The small molecule below binds the protein below.
Small molecule (SMILES): Nc1ncnc2c1ncn2[C@H]1C[C@H](O)[C@@H](COP(=O)(O)O)O1

Binding-site contacts:
Ligand atom N1 contacts residue VAL418 of chain 1.C at 3.8 Å.
Ligand atom N1 contacts residue GLY639 of chain 1.C at 3.1 Å (h-bond).
Ligand atom O4' contacts residue HIS630 of chain 1.C at 4.2 Å.
Ligand atom N6 contacts residue PRO631 of chain 1.C at 3.8 Å.
Ligand atom C6 contacts residue GLY639 of chain 1.C at 3.8 Å.
Ligand atom N1 contacts residue PRO419 of chain 1.C at 4.2 Å.
Ligand atom C6 contacts residue VAL418 of chain 1.C at 4.0 Å (hydrophobic).
Ligand atom C4 contacts residue PRO419 of chain 1.C at 4.0 Å (hydrophobic).
Ligand atom N6 contacts residue PHE638 of chain 1.C at 3.8 Å.
Ligand atom C8 contacts residue HIS630 of chain 1.C at 3.1 Å.
Ligand atom C2 contacts residue GLY639 of chain 1.C at 3.9 Å.
Ligand atom N9 contacts residue PRO419 of chain 1.C at 4.2 Å.
Ligand atom C5 contacts residue PRO419 of chain 1.C at 4.2 Å (hydrophobic).
Ligand atom O2P contacts residue PHE629 of chain 1.C at 3.4 Å (h-bond).
Ligand atom C6 contacts residue PRO419 of chain 1.C at 4.3 Å (hydrophobic).
Ligand atom N6 contacts residue GLY637 of chain 1.C at 4.0 Å.
Ligand atom N7 contacts residue ASP609 of chain 1.C at 4.1 Å.
Ligand atom C6 contacts residue PRO631 of chain 1.C at 3.6 Å (hydrophobic).
Ligand atom N9 contacts residue HIS630 of chain 1.C at 3.8 Å.
Ligand atom C2 contacts residue PRO419 of chain 1.C at 4.2 Å (hydrophobic).
Ligand atom O2P contacts residue HIS628 of chain 1.C at 3.8 Å.
Ligand atom N7 contacts residue HIS630 of chain 1.C at 3.6 Å.
Ligand atom O2P contacts residue PRO631 of chain 1.C at 3.8 Å.
Ligand atom N6 contacts residue GLY639 of chain 1.C at 2.9 Å (h-bond).
Ligand atom N7 contacts residue SER632 of chain 1.C at 3.8 Å.
Ligand atom C5 contacts residue PRO631 of chain 1.C at 4.1 Å (hydrophobic).
Ligand atom O4' contacts residue PRO631 of chain 1.C at 4.1 Å.
Ligand atom C2' contacts residue PRO419 of chain 1.C at 4.0 Å (hydrophobic).
Ligand atom O5' contacts residue PRO631 of chain 1.C at 4.0 Å.
Ligand atom C5 contacts residue SER632 of chain 1.C at 4.4 Å.
Ligand atom C8 contacts residue ASP609 of chain 1.C at 4.4 Å.
Ligand atom N6 contacts residue VAL418 of chain 1.C at 3.8 Å.
Ligand atom N1 contacts residue PRO631 of chain 1.C at 3.8 Å.
Ligand atom C1' contacts residue HIS630 of chain 1.C at 3.8 Å.
Ligand atom P contacts residue PHE629 of chain 1.C at 4.4 Å.
Ligand atom N3 contacts residue PRO419 of chain 1.C at 4.2 Å.
Ligand atom N6 contacts residue PRO633 of chain 1.C at 4.2 Å.
Ligand atom O5' contacts residue PHE629 of chain 1.C at 3.9 Å.
Ligand atom N6 contacts residue SER632 of chain 1.C at 4.0 Å.
Ligand atom C2 contacts residue PRO631 of chain 1.C at 4.3 Å (hydrophobic).

Sequence of chain 1.C:
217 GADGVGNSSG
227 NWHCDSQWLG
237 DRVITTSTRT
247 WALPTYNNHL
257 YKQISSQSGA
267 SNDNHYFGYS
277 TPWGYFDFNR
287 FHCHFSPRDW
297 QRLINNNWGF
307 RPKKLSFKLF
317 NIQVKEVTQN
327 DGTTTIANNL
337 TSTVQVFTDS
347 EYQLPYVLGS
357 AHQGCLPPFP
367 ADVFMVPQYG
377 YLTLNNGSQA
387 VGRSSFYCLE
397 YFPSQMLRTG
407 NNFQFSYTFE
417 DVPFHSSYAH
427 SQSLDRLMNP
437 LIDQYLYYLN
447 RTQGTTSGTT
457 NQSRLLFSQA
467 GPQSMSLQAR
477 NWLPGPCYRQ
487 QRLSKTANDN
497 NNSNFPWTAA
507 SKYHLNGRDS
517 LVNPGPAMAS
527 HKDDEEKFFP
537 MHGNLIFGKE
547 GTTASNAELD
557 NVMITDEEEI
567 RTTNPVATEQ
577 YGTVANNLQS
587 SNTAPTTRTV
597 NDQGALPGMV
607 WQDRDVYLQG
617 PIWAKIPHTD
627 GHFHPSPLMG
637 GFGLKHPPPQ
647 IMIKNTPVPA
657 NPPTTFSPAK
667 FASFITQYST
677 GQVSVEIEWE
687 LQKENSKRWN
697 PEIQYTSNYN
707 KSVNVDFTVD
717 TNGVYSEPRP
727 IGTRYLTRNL